Binding-site contacts:
Ligand atom O13 contacts residue ASP168 of chain 1.A at 3.0 Å (salt-bridge).
Ligand atom N3 contacts residue ASP168 of chain 1.A at 2.9 Å (salt-bridge).
Ligand atom C15 contacts residue ASN235 of chain 1.A at 3.8 Å.
Ligand atom C12 contacts residue GLU270 of chain 1.A at 3.5 Å.
Ligand atom C8 contacts residue ASP166 of chain 1.A at 3.5 Å.
Ligand atom N4 contacts residue GLU239 of chain 1.A at 3.5 Å (salt-bridge).
Ligand atom O10 contacts residue ASP166 of chain 1.A at 3.5 Å (salt-bridge).
Ligand atom C12 contacts residue ASP269 of chain 1.A at 3.5 Å.
Ligand atom N2 contacts residue ASP269 of chain 1.A at 2.8 Å (salt-bridge).
Ligand atom C5 contacts residue PHE272 of chain 1.A at 3.7 Å (hydrophobic).
Ligand atom C14 contacts residue ASP168 of chain 1.A at 3.7 Å.
Ligand atom C17 contacts residue GLU239 of chain 1.A at 3.9 Å.
Ligand atom C3 contacts residue ASP199 of chain 1.A at 3.4 Å.
Ligand atom N4 contacts residue ASP168 of chain 1.A at 3.9 Å.
Ligand atom O14 contacts residue CYS236 of chain 1.A at 3.5 Å.
Ligand atom C6 contacts residue PHE272 of chain 1.A at 3.3 Å (hydrophobic).
Ligand atom N3 contacts residue PHE167 of chain 1.A at 3.8 Å.
Ligand atom N3 contacts residue GLU270 of chain 1.A at 2.7 Å (salt-bridge).
Ligand atom C7 contacts residue ASP166 of chain 1.A at 3.6 Å.
Ligand atom C15 contacts residue ASP168 of chain 1.A at 3.5 Å.
Ligand atom O13 contacts residue ASP166 of chain 1.A at 3.9 Å.
Ligand atom O14 contacts residue GLU239 of chain 1.A at 2.6 Å (salt-bridge).
Ligand atom N2 contacts residue PHE272 of chain 1.A at 3.0 Å (h-bond).
Ligand atom C11 contacts residue ASP269 of chain 1.A at 3.2 Å.
Ligand atom O8 contacts residue PHE272 of chain 1.A at 3.8 Å.
Ligand atom C7 contacts residue ASP168 of chain 1.A at 3.8 Å.
Ligand atom O11 contacts residue ASP166 of chain 1.A at 3.9 Å.
Ligand atom C10 contacts residue ASP166 of chain 1.A at 3.4 Å.
Ligand atom O5 contacts residue ASP166 of chain 1.A at 3.9 Å.
Ligand atom N3 contacts residue ASP166 of chain 1.A at 2.8 Å (salt-bridge).
Ligand atom O13 contacts residue PHE167 of chain 1.A at 3.8 Å.
Ligand atom C7 contacts residue GLU270 of chain 1.A at 3.6 Å.
Ligand atom O14 contacts residue ASN235 of chain 1.A at 3.0 Å (h-bond).
Ligand atom C18 contacts residue GLU239 of chain 1.A at 3.2 Å.
Ligand atom O11 contacts residue ASP168 of chain 1.A at 3.4 Å (salt-bridge).
Ligand atom C9 contacts residue ASP166 of chain 1.A at 3.7 Å.
Ligand atom O11 contacts residue ASN235 of chain 1.A at 3.9 Å.
Ligand atom N1 contacts residue PHE272 of chain 1.A at 2.8 Å (h-bond).
Ligand atom O7 contacts residue ASP199 of chain 1.A at 2.6 Å (salt-bridge).
Ligand atom C16 contacts residue GLU239 of chain 1.A at 3.1 Å.

This protein binds this small molecule.
Small molecule (SMILES): NC[C@H]1O[C@H](O[C@H]2[C@H](O)[C@@H](O[C@H]3O[C@H](CO)[C@@H](O)[C@H](N)[C@H]3O)[C@H](N)C[C@@H]2N)[C@H](O)[C@@H](O)[C@@H]1O

Sequence of chain 1.A:
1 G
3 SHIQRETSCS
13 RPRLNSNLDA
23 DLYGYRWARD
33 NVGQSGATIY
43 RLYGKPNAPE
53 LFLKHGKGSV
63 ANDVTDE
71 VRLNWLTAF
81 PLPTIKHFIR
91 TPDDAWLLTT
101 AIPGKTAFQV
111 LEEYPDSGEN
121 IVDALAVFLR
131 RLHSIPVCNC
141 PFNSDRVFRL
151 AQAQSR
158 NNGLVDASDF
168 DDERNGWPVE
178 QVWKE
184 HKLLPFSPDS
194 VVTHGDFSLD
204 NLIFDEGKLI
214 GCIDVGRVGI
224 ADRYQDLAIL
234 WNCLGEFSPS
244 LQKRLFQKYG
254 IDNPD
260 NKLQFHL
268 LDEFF